This protein binds this small molecule.
Small molecule (SMILES): CC(=O)N[C@@H]1[C@@H](O)[C@H](O)[C@@H](CO)O[C@H]1O

Sequence of chain 1.A:
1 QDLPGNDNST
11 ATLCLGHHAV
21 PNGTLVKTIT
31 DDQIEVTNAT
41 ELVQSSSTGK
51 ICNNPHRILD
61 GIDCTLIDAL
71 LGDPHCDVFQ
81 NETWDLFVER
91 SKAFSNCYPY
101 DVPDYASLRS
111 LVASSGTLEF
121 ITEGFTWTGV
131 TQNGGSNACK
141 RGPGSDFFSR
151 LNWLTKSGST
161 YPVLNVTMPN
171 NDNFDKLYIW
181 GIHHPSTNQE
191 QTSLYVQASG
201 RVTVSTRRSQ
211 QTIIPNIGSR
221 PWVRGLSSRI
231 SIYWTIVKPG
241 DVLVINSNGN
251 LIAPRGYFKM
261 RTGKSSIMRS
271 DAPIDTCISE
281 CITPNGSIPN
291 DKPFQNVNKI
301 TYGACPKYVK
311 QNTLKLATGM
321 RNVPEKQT

Sequence of chain 1.B:
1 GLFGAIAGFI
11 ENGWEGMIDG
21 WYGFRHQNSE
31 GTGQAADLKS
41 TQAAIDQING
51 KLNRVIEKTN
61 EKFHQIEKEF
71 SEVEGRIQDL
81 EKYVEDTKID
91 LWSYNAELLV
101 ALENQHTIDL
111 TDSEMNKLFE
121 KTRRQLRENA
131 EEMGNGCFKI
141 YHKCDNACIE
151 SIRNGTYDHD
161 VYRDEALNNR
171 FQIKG

Binding-site contacts:
Ligand atom C1 contacts residue THR318 of chain 1.A at 3.7 Å.
Ligand atom O5 contacts residue ALA39 of chain 1.A at 4.3 Å.
Ligand atom C5 contacts residue THR318 of chain 1.A at 4.0 Å.
Ligand atom N2 contacts residue ASN38 of chain 1.A at 2.8 Å (h-bond).
Ligand atom O5 contacts residue ASN38 of chain 1.A at 2.3 Å (h-bond).
Ligand atom C1 contacts residue ASN38 of chain 1.A at 1.4 Å.
Ligand atom C6 contacts residue THR318 of chain 1.A at 4.0 Å.
Ligand atom C1 contacts residue ALA39 of chain 1.A at 4.2 Å (hydrophobic).
Ligand atom C6 contacts residue LEU52 of chain 1.B at 3.5 Å (hydrophobic).
Ligand atom C4 contacts residue ASN38 of chain 1.A at 4.2 Å.
Ligand atom O6 contacts residue ASN49 of chain 1.B at 4.3 Å.
Ligand atom O5 contacts residue THR318 of chain 1.A at 3.0 Å (h-bond).
Ligand atom C5 contacts residue THR40 of chain 1.A at 4.5 Å.
Ligand atom C6 contacts residue THR40 of chain 1.A at 4.2 Å.
Ligand atom O6 contacts residue LEU52 of chain 1.B at 3.3 Å.
Ligand atom C2 contacts residue ASN38 of chain 1.A at 2.4 Å.
Ligand atom C3 contacts residue ASN38 of chain 1.A at 3.7 Å.
Ligand atom O6 contacts residue THR318 of chain 1.A at 3.9 Å.
Ligand atom O7 contacts residue ASN38 of chain 1.A at 3.9 Å.
Ligand atom C7 contacts residue ASN38 of chain 1.A at 3.5 Å.
Ligand atom C5 contacts residue ASN38 of chain 1.A at 3.6 Å.